Sequence of chain 1.B:
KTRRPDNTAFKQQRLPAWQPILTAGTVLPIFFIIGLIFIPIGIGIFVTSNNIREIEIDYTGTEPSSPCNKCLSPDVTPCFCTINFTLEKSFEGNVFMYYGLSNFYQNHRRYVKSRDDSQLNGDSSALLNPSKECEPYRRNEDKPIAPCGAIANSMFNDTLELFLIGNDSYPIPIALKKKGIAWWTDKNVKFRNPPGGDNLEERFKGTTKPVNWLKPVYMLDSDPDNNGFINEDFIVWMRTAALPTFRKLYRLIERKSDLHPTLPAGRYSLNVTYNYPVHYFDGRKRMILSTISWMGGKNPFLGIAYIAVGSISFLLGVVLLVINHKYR

A protein and the small-molecule ligand that binds it are described below.
Small molecule (SMILES): CC(=O)N[C@@H]1[C@@H](O)[C@H](O)[C@@H](CO)O[C@H]1O

Binding-site contacts:
Ligand atom O7 contacts residue ASN111 of chain 1.B at 3.5 Å (h-bond).
Ligand atom C1 contacts residue ASN111 of chain 1.B at 1.4 Å.
Ligand atom C2 contacts residue ASN111 of chain 1.B at 2.5 Å.
Ligand atom O5 contacts residue ASN111 of chain 1.B at 2.4 Å (h-bond).
Ligand atom C5 contacts residue ASN111 of chain 1.B at 3.7 Å.
Ligand atom O7 contacts residue ARG294 of chain 1.B at 3.6 Å.
Ligand atom O6 contacts residue ASN111 of chain 1.B at 4.1 Å.
Ligand atom C8 contacts residue ASN111 of chain 1.B at 4.5 Å.
Ligand atom C3 contacts residue ASN111 of chain 1.B at 3.8 Å.
Ligand atom C7 contacts residue ASN111 of chain 1.B at 3.4 Å.
Ligand atom O6 contacts residue ILE192 of chain 1.B at 3.7 Å.
Ligand atom C6 contacts residue ASN111 of chain 1.B at 4.3 Å.
Ligand atom N2 contacts residue ASN111 of chain 1.B at 2.9 Å (h-bond).
Ligand atom C4 contacts residue ASN111 of chain 1.B at 4.2 Å.